Sequence of chain 1.B:
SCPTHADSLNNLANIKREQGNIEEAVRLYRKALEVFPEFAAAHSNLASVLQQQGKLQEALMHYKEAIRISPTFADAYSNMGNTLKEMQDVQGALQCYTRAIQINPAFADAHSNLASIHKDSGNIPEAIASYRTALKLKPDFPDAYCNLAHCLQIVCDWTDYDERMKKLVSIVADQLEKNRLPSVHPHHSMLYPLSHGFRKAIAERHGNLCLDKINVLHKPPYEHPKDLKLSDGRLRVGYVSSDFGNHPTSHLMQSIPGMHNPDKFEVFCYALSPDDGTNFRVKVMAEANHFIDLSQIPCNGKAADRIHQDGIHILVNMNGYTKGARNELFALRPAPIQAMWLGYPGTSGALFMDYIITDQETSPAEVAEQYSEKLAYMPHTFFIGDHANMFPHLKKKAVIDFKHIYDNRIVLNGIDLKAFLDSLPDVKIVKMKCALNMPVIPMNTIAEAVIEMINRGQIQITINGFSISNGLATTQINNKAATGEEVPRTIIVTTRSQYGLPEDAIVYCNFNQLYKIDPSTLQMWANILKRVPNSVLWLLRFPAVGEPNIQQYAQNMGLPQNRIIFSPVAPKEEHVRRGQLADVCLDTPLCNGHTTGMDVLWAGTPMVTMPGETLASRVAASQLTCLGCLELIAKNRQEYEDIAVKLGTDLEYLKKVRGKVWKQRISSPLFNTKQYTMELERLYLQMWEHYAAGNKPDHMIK

Binding-site contacts:
Ligand atom C6 contacts residue HIS593 of chain 1.B at 3.5 Å.
Ligand atom O2' contacts residue LYS590 of chain 1.B at 3.1 Å (salt-bridge).
Ligand atom O4 contacts residue ARG596 of chain 1.B at 3.0 Å (salt-bridge).
Ligand atom N3 contacts residue HIS593 of chain 1.B at 3.3 Å.
Ligand atom O2 contacts residue ALA588 of chain 1.B at 3.4 Å (h-bond).
Ligand atom O1B contacts residue THR613 of chain 1.B at 3.0 Å (h-bond).
Ligand atom C3' contacts residue HIS612 of chain 1.B at 3.4 Å.
Ligand atom N3 contacts residue ALA588 of chain 1.B at 2.5 Å (h-bond).
Ligand atom O1' contacts residue THR613 of chain 1.B at 3.4 Å (h-bond).
Ligand atom O1' contacts residue HIS612 of chain 1.B at 3.4 Å.
Ligand atom O4 contacts residue VAL587 of chain 1.B at 3.2 Å.
Ligand atom C2 contacts residue HIS593 of chain 1.B at 3.6 Å.
Ligand atom C4 contacts residue HIS593 of chain 1.B at 3.3 Å.
Ligand atom O2A contacts residue GLN531 of chain 1.B at 2.9 Å (h-bond).
Ligand atom O7' contacts residue SER6 of chain 1.F at 3.3 Å (h-bond).
Ligand atom O4 contacts residue LEU558 of chain 1.B at 3.6 Å.
Ligand atom C2 contacts residue ALA588 of chain 1.B at 3.4 Å (hydrophobic).
Ligand atom O3' contacts residue PRO348 of chain 1.B at 3.6 Å.
Ligand atom O2B contacts residue LYS534 of chain 1.B at 2.8 Å (salt-bridge).
Ligand atom C8' contacts residue TYR533 of chain 1.B at 3.6 Å (hydrophobic).
Ligand atom O4' contacts residue LEU345 of chain 1.B at 2.6 Å (h-bond).
Ligand atom O6' contacts residue THR252 of chain 1.B at 2.6 Å (h-bond).
Ligand atom C4 contacts residue VAL587 of chain 1.B at 3.4 Å (hydrophobic).
Ligand atom C2B contacts residue ASP617 of chain 1.B at 3.6 Å.
Ligand atom C4 contacts residue ALA588 of chain 1.B at 3.5 Å (hydrophobic).
Ligand atom O3' contacts residue HIS612 of chain 1.B at 3.1 Å (h-bond).
Ligand atom O1B contacts residue HIS612 of chain 1.B at 2.9 Å (h-bond).
Ligand atom O2' contacts residue ASP617 of chain 1.B at 2.7 Å (salt-bridge).
Ligand atom O1B contacts residue THR614 of chain 1.B at 3.2 Å (h-bond).
Ligand atom O7' contacts residue HIS190 of chain 1.B at 3.0 Å (h-bond).
Ligand atom C5 contacts residue HIS593 of chain 1.B at 3.5 Å.
Ligand atom N2' contacts residue HIS612 of chain 1.B at 3.1 Å (h-bond).
Ligand atom S5' contacts residue THR613 of chain 1.B at 3.5 Å (h-bond).
Ligand atom O2' contacts residue HIS593 of chain 1.B at 3.1 Å.
Ligand atom N1 contacts residue HIS593 of chain 1.B at 3.5 Å.
Ligand atom O1A contacts residue SER6 of chain 1.F at 2.8 Å (h-bond).
Ligand atom O3B contacts residue LYS590 of chain 1.B at 3.4 Å.
Ligand atom O4 contacts residue ALA588 of chain 1.B at 3.0 Å (h-bond).
Ligand atom O4B contacts residue VAL3 of chain 1.F at 3.6 Å.
Ligand atom C4' contacts residue GLY346 of chain 1.B at 3.5 Å.

Sequence of chain 1.F:
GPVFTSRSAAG

This protein binds this small molecule.
Small molecule (SMILES): CC(=O)N[C@@H]1[C@@H](O)[C@H](O)[C@@H](CO)S[C@@H]1OP(=O)(O)OP(=O)(O)OC[C@H]1O[C@@H](n2ccc(=O)[nH]c2=O)[C@H](O)[C@@H]1O